Sequence of chain 1.VA:
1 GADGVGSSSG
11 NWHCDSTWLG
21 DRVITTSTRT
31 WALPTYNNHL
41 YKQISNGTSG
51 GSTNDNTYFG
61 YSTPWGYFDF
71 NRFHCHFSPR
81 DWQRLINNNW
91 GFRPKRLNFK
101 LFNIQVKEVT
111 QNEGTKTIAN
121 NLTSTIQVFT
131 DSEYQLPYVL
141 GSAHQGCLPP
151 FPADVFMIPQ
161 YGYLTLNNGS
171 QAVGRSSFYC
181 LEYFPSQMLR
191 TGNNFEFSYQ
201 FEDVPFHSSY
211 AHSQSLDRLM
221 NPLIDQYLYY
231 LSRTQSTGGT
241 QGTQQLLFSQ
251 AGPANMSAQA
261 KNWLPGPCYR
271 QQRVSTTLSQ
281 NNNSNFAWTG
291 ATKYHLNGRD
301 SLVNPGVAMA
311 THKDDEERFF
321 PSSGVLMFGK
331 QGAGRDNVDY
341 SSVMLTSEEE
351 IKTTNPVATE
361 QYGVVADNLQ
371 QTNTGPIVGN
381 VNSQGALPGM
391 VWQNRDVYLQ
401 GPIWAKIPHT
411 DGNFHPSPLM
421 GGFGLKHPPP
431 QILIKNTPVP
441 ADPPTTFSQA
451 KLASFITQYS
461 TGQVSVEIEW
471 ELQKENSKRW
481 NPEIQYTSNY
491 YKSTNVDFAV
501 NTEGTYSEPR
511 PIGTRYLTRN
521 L

The protein below binds the small molecule below.
Small molecule (SMILES): Nc1ncnc2c1ncn2[C@H]1C[C@H](O)[C@@H](COP(=O)(O)O)O1

Binding-site contacts:
Ligand atom C5 contacts residue PRO205 of chain 1.UA at 4.2 Å (hydrophobic).
Ligand atom OP1 contacts residue DC1 of chain 1.WE at 2.5 Å (h-bond).
Ligand atom P contacts residue DC1 of chain 1.WE at 1.6 Å.
Ligand atom C6 contacts residue PRO416 of chain 1.UA at 2.9 Å (hydrophobic).
Ligand atom N1 contacts residue GLY424 of chain 1.UA at 3.9 Å.
Ligand atom N6 contacts residue SER417 of chain 1.UA at 3.5 Å.
Ligand atom N7 contacts residue PRO416 of chain 1.UA at 3.7 Å.
Ligand atom C2 contacts residue PRO416 of chain 1.UA at 4.2 Å (hydrophobic).
Ligand atom N3 contacts residue PRO205 of chain 1.UA at 4.4 Å.
Ligand atom N6 contacts residue ASN394 of chain 1.UA at 4.3 Å.
Ligand atom C5 contacts residue HIS415 of chain 1.UA at 4.3 Å.
Ligand atom C5 contacts residue PRO416 of chain 1.UA at 3.2 Å (hydrophobic).
Ligand atom N9 contacts residue PRO416 of chain 1.UA at 4.3 Å.
Ligand atom N6 contacts residue PRO416 of chain 1.UA at 2.8 Å (h-bond).
Ligand atom OP2 contacts residue ASP411 of chain 1.VA at 4.2 Å.
Ligand atom C5' contacts residue DC1 of chain 1.WE at 3.8 Å.
Ligand atom C4 contacts residue PRO416 of chain 1.UA at 4.0 Å (hydrophobic).
Ligand atom N7 contacts residue HIS415 of chain 1.UA at 3.0 Å (h-bond).
Ligand atom N3 contacts residue PRO416 of chain 1.UA at 4.1 Å.
Ligand atom N6 contacts residue PRO205 of chain 1.UA at 4.2 Å.
Ligand atom OP2 contacts residue DC1 of chain 1.WE at 2.5 Å (h-bond).
Ligand atom N1 contacts residue PRO205 of chain 1.UA at 4.0 Å.
Ligand atom C8 contacts residue PRO416 of chain 1.UA at 4.5 Å (hydrophobic).
Ligand atom C6 contacts residue PRO205 of chain 1.UA at 3.9 Å (hydrophobic).
Ligand atom N1 contacts residue PRO416 of chain 1.UA at 3.4 Å (h-bond).
Ligand atom O4' contacts residue DC1 of chain 1.WE at 4.2 Å.
Ligand atom C2 contacts residue GLY424 of chain 1.UA at 4.1 Å.
Ligand atom C2 contacts residue PRO205 of chain 1.UA at 4.0 Å (hydrophobic).
Ligand atom C2' contacts residue PRO416 of chain 1.UA at 4.5 Å (hydrophobic).
Ligand atom O5' contacts residue DC1 of chain 1.WE at 2.5 Å (h-bond).
Ligand atom C8 contacts residue HIS415 of chain 1.UA at 3.3 Å.

Sequence of chain 1.UA:
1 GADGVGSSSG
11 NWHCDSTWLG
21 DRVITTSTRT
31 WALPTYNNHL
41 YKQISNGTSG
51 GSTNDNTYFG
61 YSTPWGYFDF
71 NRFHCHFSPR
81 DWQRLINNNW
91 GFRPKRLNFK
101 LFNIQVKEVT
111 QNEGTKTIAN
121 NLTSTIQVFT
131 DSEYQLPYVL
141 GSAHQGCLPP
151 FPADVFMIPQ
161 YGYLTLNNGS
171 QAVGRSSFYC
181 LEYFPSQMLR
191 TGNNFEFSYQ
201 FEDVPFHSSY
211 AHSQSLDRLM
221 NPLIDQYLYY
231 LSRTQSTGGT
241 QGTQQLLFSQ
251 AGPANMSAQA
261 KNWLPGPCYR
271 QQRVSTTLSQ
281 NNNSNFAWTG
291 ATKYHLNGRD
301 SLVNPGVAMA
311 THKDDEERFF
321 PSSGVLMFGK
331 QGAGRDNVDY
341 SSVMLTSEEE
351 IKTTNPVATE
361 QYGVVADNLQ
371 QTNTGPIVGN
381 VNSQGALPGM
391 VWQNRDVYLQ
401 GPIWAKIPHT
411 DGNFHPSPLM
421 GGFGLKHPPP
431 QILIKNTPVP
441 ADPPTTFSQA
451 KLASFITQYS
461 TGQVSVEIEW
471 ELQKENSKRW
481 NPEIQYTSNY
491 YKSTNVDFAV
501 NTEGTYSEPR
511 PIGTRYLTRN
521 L